A small-molecule ligand and the protein it binds are described below.
Small molecule (SMILES): COc1ccc(N2CCN(c3cccc(C)c3)CC2)nn1

Sequence of chain 6.A:
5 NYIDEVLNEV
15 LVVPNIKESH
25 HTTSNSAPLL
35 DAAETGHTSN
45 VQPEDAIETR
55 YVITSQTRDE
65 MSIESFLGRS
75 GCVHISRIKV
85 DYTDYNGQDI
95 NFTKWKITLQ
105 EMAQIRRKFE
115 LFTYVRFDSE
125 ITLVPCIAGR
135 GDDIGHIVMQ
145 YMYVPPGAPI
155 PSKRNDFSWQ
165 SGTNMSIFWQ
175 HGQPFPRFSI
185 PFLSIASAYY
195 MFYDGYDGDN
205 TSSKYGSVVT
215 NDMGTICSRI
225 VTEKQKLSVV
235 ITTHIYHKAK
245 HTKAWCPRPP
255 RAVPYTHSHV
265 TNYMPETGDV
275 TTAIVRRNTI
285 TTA

Binding-site contacts:
Ligand atom C7 contacts residue LEU103 of chain 6.A at 3.2 Å (hydrophobic).
Ligand atom C13 contacts residue THR102 of chain 6.A at 4.3 Å.
Ligand atom C17 contacts residue ILE220 of chain 6.A at 3.9 Å (hydrophobic).
Ligand atom C14 contacts residue ILE101 of chain 6.A at 4.1 Å (hydrophobic).
Ligand atom N5 contacts residue TYR193 of chain 6.A at 4.0 Å.
Ligand atom C7 contacts residue THR102 of chain 6.A at 4.2 Å.
Ligand atom N4 contacts residue TYR193 of chain 6.A at 3.5 Å.
Ligand atom C1 contacts residue MET195 of chain 6.A at 4.3 Å (hydrophobic).
Ligand atom O2 contacts residue TYR193 of chain 6.A at 3.4 Å.
Ligand atom C16 contacts residue ILE101 of chain 6.A at 3.5 Å (hydrophobic).
Ligand atom C13 contacts residue ILE101 of chain 6.A at 3.4 Å (hydrophobic).
Ligand atom C21 contacts residue ILE101 of chain 6.A at 4.0 Å (hydrophobic).
Ligand atom C20 contacts residue ILE125 of chain 6.A at 3.4 Å (hydrophobic).
Ligand atom C3 contacts residue LEU103 of chain 6.A at 4.2 Å (hydrophobic).
Ligand atom C17 contacts residue TYR147 of chain 6.A at 4.0 Å (hydrophobic).
Ligand atom C3 contacts residue TYR193 of chain 6.A at 3.8 Å (hydrophobic).
Ligand atom C15 contacts residue ILE101 of chain 6.A at 4.1 Å (hydrophobic).
Ligand atom C10 contacts residue HIS241 of chain 6.A at 3.6 Å.
Ligand atom C8 contacts residue PHE121 of chain 6.A at 4.3 Å (hydrophobic).
Ligand atom N5 contacts residue MET217 of chain 6.A at 3.3 Å (h-bond).
Ligand atom O2 contacts residue MET195 of chain 6.A at 4.4 Å.
Ligand atom C8 contacts residue LEU103 of chain 6.A at 3.1 Å (hydrophobic).
Ligand atom N4 contacts residue MET217 of chain 6.A at 3.3 Å.
Ligand atom C1 contacts residue ASN215 of chain 6.A at 3.6 Å.
Ligand atom C16 contacts residue TYR147 of chain 6.A at 4.3 Å (hydrophobic).
Ligand atom C14 contacts residue MET217 of chain 6.A at 3.9 Å (hydrophobic).
Ligand atom C18 contacts residue ILE125 of chain 6.A at 4.2 Å (hydrophobic).
Ligand atom C6 contacts residue THR102 of chain 6.A at 4.3 Å.
Ligand atom C1 contacts residue TYR193 of chain 6.A at 3.8 Å (hydrophobic).
Ligand atom C3 contacts residue PHE121 of chain 6.A at 4.4 Å (hydrophobic).
Ligand atom C21 contacts residue TYR147 of chain 6.A at 2.7 Å (hydrophobic).
Ligand atom C14 contacts residue LEU187 of chain 6.A at 4.3 Å (hydrophobic).
Ligand atom C17 contacts residue ILE101 of chain 6.A at 3.8 Å (hydrophobic).
Ligand atom C11 contacts residue HIS241 of chain 6.A at 3.7 Å.
Ligand atom C18 contacts residue PHE182 of chain 6.A at 4.0 Å (hydrophobic).
Ligand atom C19 contacts residue ILE125 of chain 6.A at 3.2 Å (hydrophobic).
Ligand atom C21 contacts residue ILE220 of chain 6.A at 3.5 Å (hydrophobic).
Ligand atom C1 contacts residue TYR194 of chain 6.A at 4.2 Å (hydrophobic).
Ligand atom C10 contacts residue SER123 of chain 6.A at 4.2 Å.
Ligand atom C18 contacts residue ILE220 of chain 6.A at 4.3 Å (hydrophobic).